Binding-site contacts:
Ligand atom O04 contacts residue HIS106 of chain 1.A at 4.1 Å.
Ligand atom C07 contacts residue PHE107 of chain 1.A at 3.5 Å (hydrophobic).
Ligand atom C09 contacts residue PHE107 of chain 1.A at 4.1 Å (hydrophobic).
Ligand atom C10 contacts residue GLU103 of chain 1.A at 3.6 Å.
Ligand atom C12 contacts residue HIS106 of chain 1.A at 3.7 Å.
Ligand atom C09 contacts residue GLU103 of chain 1.A at 4.3 Å.
Ligand atom C11 contacts residue GLU103 of chain 1.A at 4.2 Å.
Ligand atom N17 contacts residue PRO72 of chain 1.A at 3.6 Å.
Ligand atom O08 contacts residue GLU103 of chain 1.A at 3.8 Å.
Ligand atom N17 contacts residue GLU103 of chain 1.A at 3.7 Å.
Ligand atom O08 contacts residue PHE107 of chain 1.A at 3.6 Å.
Ligand atom C15 contacts residue ASP68 of chain 1.A at 3.6 Å.
Ligand atom C03 contacts residue HIS106 of chain 1.A at 4.2 Å.
Ligand atom N17 contacts residue PHE107 of chain 1.A at 4.0 Å.
Ligand atom N17 contacts residue ARG71 of chain 1.A at 3.9 Å.
Ligand atom N05 contacts residue HIS106 of chain 1.A at 4.3 Å.
Ligand atom C11 contacts residue HIS106 of chain 1.A at 4.0 Å.
Ligand atom C15 contacts residue PHE107 of chain 1.A at 3.6 Å (hydrophobic).
Ligand atom C06 contacts residue HIS106 of chain 1.A at 4.2 Å.
Ligand atom C15 contacts residue PRO72 of chain 1.A at 4.1 Å (hydrophobic).
Ligand atom C11 contacts residue PRO102 of chain 1.A at 3.6 Å (hydrophobic).
Ligand atom O16 contacts residue PRO72 of chain 1.A at 4.2 Å.
Ligand atom C14 contacts residue PHE107 of chain 1.A at 4.3 Å (hydrophobic).
Ligand atom C13 contacts residue HIS106 of chain 1.A at 3.6 Å.
Ligand atom O16 contacts residue ASP68 of chain 1.A at 3.4 Å (salt-bridge).
Ligand atom N05 contacts residue PHE107 of chain 1.A at 3.9 Å.
Ligand atom O16 contacts residue PHE107 of chain 1.A at 3.8 Å.
Ligand atom C10 contacts residue PRO102 of chain 1.A at 4.0 Å (hydrophobic).
Ligand atom N17 contacts residue ASP68 of chain 1.A at 2.9 Å (salt-bridge).
Ligand atom C14 contacts residue HIS106 of chain 1.A at 3.9 Å.
Ligand atom C06 contacts residue PHE107 of chain 1.A at 3.8 Å (hydrophobic).
Ligand atom C10 contacts residue HIS106 of chain 1.A at 4.5 Å.

This protein binds this small molecule.
Small molecule (SMILES): CCC(=O)Nc1c(C(N)=O)oc2ccccc12

Sequence of chain 1.A:
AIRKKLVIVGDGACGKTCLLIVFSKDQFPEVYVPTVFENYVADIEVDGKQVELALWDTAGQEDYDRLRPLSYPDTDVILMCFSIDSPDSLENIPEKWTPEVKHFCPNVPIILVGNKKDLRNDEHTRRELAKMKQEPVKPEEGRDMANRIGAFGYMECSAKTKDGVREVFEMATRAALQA